Binding-site contacts:
Ligand atom C8 contacts residue ASN126 of chain 1.E at 3.8 Å.
Ligand atom C8 contacts residue GLU123 of chain 1.E at 3.2 Å.
Ligand atom N2 contacts residue ASN126 of chain 1.E at 3.0 Å (h-bond).
Ligand atom O7 contacts residue GLU123 of chain 1.E at 4.3 Å.
Ligand atom C8 contacts residue ILE124 of chain 1.E at 4.5 Å (hydrophobic).
Ligand atom C3 contacts residue ASN126 of chain 1.E at 3.9 Å.
Ligand atom C8 contacts residue SER125 of chain 1.E at 3.6 Å.
Ligand atom C7 contacts residue ASN126 of chain 1.E at 3.4 Å.
Ligand atom C8 contacts residue LYS122 of chain 1.E at 3.2 Å.
Ligand atom O7 contacts residue ASN126 of chain 1.E at 3.5 Å (h-bond).
Ligand atom C4 contacts residue ASN126 of chain 1.E at 4.4 Å.
Ligand atom O5 contacts residue ASN126 of chain 1.E at 2.5 Å (h-bond).
Ligand atom C5 contacts residue ASN126 of chain 1.E at 3.8 Å.
Ligand atom C7 contacts residue GLU123 of chain 1.E at 4.3 Å.
Ligand atom C1 contacts residue ASN126 of chain 1.E at 1.5 Å.
Ligand atom C2 contacts residue ASN126 of chain 1.E at 2.5 Å.

Sequence of chain 1.E:
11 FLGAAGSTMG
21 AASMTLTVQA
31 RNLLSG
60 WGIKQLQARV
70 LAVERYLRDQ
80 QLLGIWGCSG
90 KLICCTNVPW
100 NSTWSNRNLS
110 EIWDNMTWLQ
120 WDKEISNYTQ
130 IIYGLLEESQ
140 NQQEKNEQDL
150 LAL

This protein binds this small molecule.
Small molecule (SMILES): CC(=O)N[C@@H]1[C@@H](O)[C@H](O)[C@@H](CO)O[C@H]1O